Sequence of chain 41.D:
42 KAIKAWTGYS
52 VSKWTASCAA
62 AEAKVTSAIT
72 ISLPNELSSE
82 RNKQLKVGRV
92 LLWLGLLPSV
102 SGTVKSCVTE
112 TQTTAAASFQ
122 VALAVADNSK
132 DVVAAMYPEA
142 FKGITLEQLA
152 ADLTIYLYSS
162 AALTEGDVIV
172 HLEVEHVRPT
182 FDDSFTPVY

Sequence of chain 41.E:
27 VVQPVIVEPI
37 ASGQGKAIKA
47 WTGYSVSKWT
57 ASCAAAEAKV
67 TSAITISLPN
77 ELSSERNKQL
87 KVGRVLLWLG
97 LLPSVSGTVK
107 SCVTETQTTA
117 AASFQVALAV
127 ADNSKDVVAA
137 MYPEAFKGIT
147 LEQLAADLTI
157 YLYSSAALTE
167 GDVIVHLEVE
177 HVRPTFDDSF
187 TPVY

A protein and the small-molecule ligand that binds it are described below.
Small molecule (SMILES): Nc1ncnc2c1ncn2[C@@H]1O[C@H](COO[C@@H]2C[C@@H](CO[P](=O)(O)O[C@H]3[C@@H](O)[C@H](n4cnc5c(N)ncnc54)O[C@@H]3COP(=O)=O)O[C@H]2n2ccc(=O)[nH]c2=O)[C@@H](OOP(O)OC[C@H]2O[C@@H](n3ccc(=O)[nH]c3=O)[C@H](O)[C@@H]2O)[C@H]1O.Op1oo1

Binding-site contacts:
Ligand atom C8 contacts residue TRP47 of chain 41.D at 3.8 Å (hydrophobic).
Ligand atom C6 contacts residue THR48 of chain 41.D at 4.2 Å.
Ligand atom O4' contacts residue TRP47 of chain 41.D at 4.1 Å.
Ligand atom C5' contacts residue VAL178 of chain 41.E at 4.5 Å (hydrophobic).
Ligand atom C6 contacts residue TRP47 of chain 41.D at 3.9 Å (hydrophobic).
Ligand atom N1 contacts residue THR48 of chain 41.D at 4.0 Å.
Ligand atom OP2 contacts residue GLY49 of chain 41.E at 4.2 Å.
Ligand atom N6 contacts residue TYR50 of chain 41.D at 4.2 Å.
Ligand atom N3 contacts residue TRP47 of chain 41.D at 4.1 Å.
Ligand atom OP2 contacts residue VAL178 of chain 41.E at 4.5 Å.
Ligand atom N6 contacts residue THR48 of chain 41.D at 3.3 Å (h-bond).
Ligand atom C2 contacts residue TRP47 of chain 41.D at 4.2 Å (hydrophobic).
Ligand atom N1 contacts residue TRP47 of chain 41.D at 4.3 Å.
Ligand atom C4 contacts residue TRP47 of chain 41.D at 3.9 Å (hydrophobic).
Ligand atom N9 contacts residue TRP47 of chain 41.D at 3.9 Å.
Ligand atom C5 contacts residue TRP47 of chain 41.D at 3.8 Å (hydrophobic).
Ligand atom O4' contacts residue LYS143 of chain 41.D at 4.1 Å.
Ligand atom N7 contacts residue TRP47 of chain 41.D at 3.7 Å.
Ligand atom C1' contacts residue TRP47 of chain 41.D at 4.3 Å (hydrophobic).
Ligand atom N6 contacts residue TRP47 of chain 41.D at 3.8 Å.